The small molecule below binds the protein below.
Small molecule (SMILES): CC(=O)N[C@@H]1[C@@H](O)[C@H](O[C@@H]2O[C@H](CO)[C@@H](O[C@@H]3O[C@H](CO[C@H]4O[C@H](CO)[C@@H](O)[C@H](O)[C@@H]4O)[C@@H](O)[C@H](O[C@H]4O[C@H](CO)[C@@H](O)[C@H](O)[C@@H]4O)[C@@H]3O)[C@H](O)[C@H]2NC(C)=O)[C@@H](CO)O[C@H]1O

Sequence of chain 1.G:
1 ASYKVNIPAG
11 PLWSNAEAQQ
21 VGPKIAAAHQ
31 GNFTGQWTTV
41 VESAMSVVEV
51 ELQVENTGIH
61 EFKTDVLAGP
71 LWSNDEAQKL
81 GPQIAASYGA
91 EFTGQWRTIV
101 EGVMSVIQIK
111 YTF

Binding-site contacts:
Ligand atom C8 contacts residue SER43 of chain 1.G at 3.6 Å.
Ligand atom C6 contacts residue ASN15 of chain 1.G at 3.5 Å.
Ligand atom N2 contacts residue LEU12 of chain 1.G at 2.8 Å (h-bond).
Ligand atom O7 contacts residue ASN15 of chain 1.G at 2.8 Å (h-bond).
Ligand atom C4 contacts residue TRP37 of chain 1.G at 3.7 Å (hydrophobic).
Ligand atom C3 contacts residue TRP37 of chain 1.G at 3.1 Å (hydrophobic).
Ligand atom C1 contacts residue TRP37 of chain 1.G at 3.6 Å (hydrophobic).
Ligand atom O7 contacts residue THR39 of chain 1.G at 3.6 Å.
Ligand atom C6 contacts residue THR39 of chain 1.G at 3.8 Å.
Ligand atom C6 contacts residue THR38 of chain 1.G at 3.4 Å.
Ligand atom O5 contacts residue TRP37 of chain 1.G at 3.2 Å.
Ligand atom C6 contacts residue GLY35 of chain 1.G at 3.7 Å.
Ligand atom O3 contacts residue THR39 of chain 1.G at 2.7 Å (h-bond).
Ligand atom C5 contacts residue GLN36 of chain 1.G at 3.7 Å.
Ligand atom C8 contacts residue LEU12 of chain 1.G at 3.5 Å (hydrophobic).
Ligand atom C4 contacts residue TRP37 of chain 1.G at 3.5 Å (hydrophobic).
Ligand atom O1 contacts residue TRP13 of chain 1.G at 3.5 Å.
Ligand atom O3 contacts residue TRP37 of chain 1.G at 3.6 Å.
Ligand atom O7 contacts residue SER43 of chain 1.G at 2.9 Å (h-bond).
Ligand atom N2 contacts residue THR39 of chain 1.G at 3.4 Å (h-bond).
Ligand atom C7 contacts residue SER43 of chain 1.G at 3.6 Å.
Ligand atom C6 contacts residue THR38 of chain 1.G at 3.7 Å.
Ligand atom C8 contacts residue PRO11 of chain 1.G at 3.7 Å (hydrophobic).
Ligand atom C7 contacts residue LEU12 of chain 1.G at 3.6 Å (hydrophobic).
Ligand atom C3 contacts residue LEU12 of chain 1.G at 3.6 Å (hydrophobic).
Ligand atom O6 contacts residue THR39 of chain 1.G at 2.9 Å (h-bond).
Ligand atom O7 contacts residue SER14 of chain 1.G at 3.6 Å.
Ligand atom C7 contacts residue THR39 of chain 1.G at 3.5 Å.
Ligand atom O6 contacts residue THR38 of chain 1.G at 3.6 Å.
Ligand atom O4 contacts residue GLN36 of chain 1.G at 2.6 Å (h-bond).
Ligand atom C6 contacts residue TRP37 of chain 1.G at 3.6 Å (hydrophobic).
Ligand atom C4 contacts residue GLN36 of chain 1.G at 3.6 Å.
Ligand atom N2 contacts residue TRP13 of chain 1.G at 3.7 Å.
Ligand atom O4 contacts residue GLN36 of chain 1.G at 3.2 Å (h-bond).
Ligand atom C1 contacts residue TRP13 of chain 1.G at 3.7 Å (hydrophobic).
Ligand atom O4 contacts residue TRP37 of chain 1.G at 3.2 Å (h-bond).
Ligand atom O6 contacts residue THR38 of chain 1.G at 2.6 Å (h-bond).
Ligand atom C3 contacts residue THR39 of chain 1.G at 3.7 Å.
Ligand atom C5 contacts residue TRP37 of chain 1.G at 3.4 Å (hydrophobic).
Ligand atom C5 contacts residue TRP13 of chain 1.G at 3.5 Å (hydrophobic).